Sequence of chain 1.A:
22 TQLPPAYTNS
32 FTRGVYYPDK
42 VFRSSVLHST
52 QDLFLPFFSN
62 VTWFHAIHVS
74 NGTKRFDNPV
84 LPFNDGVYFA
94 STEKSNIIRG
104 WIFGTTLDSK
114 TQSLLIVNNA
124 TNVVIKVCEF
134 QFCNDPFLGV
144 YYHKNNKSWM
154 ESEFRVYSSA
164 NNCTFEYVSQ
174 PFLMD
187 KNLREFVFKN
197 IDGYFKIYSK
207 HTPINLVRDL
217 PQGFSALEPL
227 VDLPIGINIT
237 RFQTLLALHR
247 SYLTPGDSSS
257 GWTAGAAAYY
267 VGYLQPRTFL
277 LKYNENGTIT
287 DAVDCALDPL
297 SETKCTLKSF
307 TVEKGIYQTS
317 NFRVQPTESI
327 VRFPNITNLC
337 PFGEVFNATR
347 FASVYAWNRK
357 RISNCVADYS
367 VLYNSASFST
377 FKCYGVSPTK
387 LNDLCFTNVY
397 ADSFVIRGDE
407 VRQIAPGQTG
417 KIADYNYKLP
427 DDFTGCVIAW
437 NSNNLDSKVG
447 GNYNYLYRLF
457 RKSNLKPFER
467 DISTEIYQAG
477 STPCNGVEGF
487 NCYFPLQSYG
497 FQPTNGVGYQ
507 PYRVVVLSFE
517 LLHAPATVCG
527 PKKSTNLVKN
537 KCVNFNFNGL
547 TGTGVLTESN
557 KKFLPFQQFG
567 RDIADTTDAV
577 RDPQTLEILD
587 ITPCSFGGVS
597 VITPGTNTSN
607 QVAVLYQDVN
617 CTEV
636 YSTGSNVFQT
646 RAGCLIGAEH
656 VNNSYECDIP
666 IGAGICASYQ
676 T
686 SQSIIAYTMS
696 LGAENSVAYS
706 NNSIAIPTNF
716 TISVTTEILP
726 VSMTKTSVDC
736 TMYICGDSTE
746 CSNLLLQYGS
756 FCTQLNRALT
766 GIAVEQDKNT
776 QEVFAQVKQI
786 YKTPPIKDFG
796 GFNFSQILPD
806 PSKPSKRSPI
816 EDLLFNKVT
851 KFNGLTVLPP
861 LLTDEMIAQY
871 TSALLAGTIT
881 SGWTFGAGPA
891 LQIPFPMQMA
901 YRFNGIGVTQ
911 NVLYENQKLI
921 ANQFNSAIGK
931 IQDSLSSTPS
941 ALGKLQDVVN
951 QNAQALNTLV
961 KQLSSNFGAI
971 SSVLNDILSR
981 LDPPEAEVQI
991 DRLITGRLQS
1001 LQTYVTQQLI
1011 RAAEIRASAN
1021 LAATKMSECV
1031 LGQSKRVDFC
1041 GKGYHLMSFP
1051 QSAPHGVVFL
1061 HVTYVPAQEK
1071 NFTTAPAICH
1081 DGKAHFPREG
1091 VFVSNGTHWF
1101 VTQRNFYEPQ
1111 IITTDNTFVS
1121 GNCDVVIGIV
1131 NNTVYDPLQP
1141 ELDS

Binding-site contacts:
Ligand atom C7 contacts residue PHE342 of chain 1.A at 4.5 Å (hydrophobic).
Ligand atom O4 contacts residue SER371 of chain 1.A at 3.8 Å.
Ligand atom C3 contacts residue ASN343 of chain 1.A at 3.8 Å.
Ligand atom N2 contacts residue PHE342 of chain 1.A at 3.9 Å.
Ligand atom C7 contacts residue ASN343 of chain 1.A at 3.9 Å.
Ligand atom O7 contacts residue ASN343 of chain 1.A at 4.4 Å.
Ligand atom C8 contacts residue GLY339 of chain 1.A at 3.6 Å.
Ligand atom O3 contacts residue SER371 of chain 1.A at 4.3 Å.
Ligand atom C1 contacts residue ASN343 of chain 1.A at 1.4 Å.
Ligand atom O4 contacts residue SER373 of chain 1.A at 4.4 Å.
Ligand atom C3 contacts residue PHE374 of chain 1.A at 4.2 Å (hydrophobic).
Ligand atom N2 contacts residue ASN343 of chain 1.A at 2.9 Å (h-bond).
Ligand atom C2 contacts residue ASN343 of chain 1.A at 2.5 Å.
Ligand atom C5 contacts residue ASN343 of chain 1.A at 3.7 Å.
Ligand atom C7 contacts residue GLY339 of chain 1.A at 4.1 Å.
Ligand atom C8 contacts residue PHE342 of chain 1.A at 3.9 Å (hydrophobic).
Ligand atom C8 contacts residue PHE338 of chain 1.A at 3.6 Å (hydrophobic).
Ligand atom O5 contacts residue ASN343 of chain 1.A at 2.4 Å (h-bond).
Ligand atom C4 contacts residue ASN343 of chain 1.A at 4.2 Å.

This protein binds this small molecule.
Small molecule (SMILES): CC(=O)N[C@@H]1[C@@H](O)[C@H](O)[C@@H](CO)O[C@H]1O